The small molecule below binds the protein below.
Small molecule (SMILES): Nc1ccn([C@H]2C[C@H](O[P](=O)(O)OC[C@H]3O[C@@H](n4cnc5c(N)ncnc54)C[C@@H]3O)[C@@H](COP(=O)(O)O)O2)c(=O)n1

Binding-site contacts:
Ligand atom C5 contacts residue ARG91 of chain 45.A at 4.1 Å.
Ligand atom C5 contacts residue PRO203 of chain 45.A at 3.9 Å (hydrophobic).
Ligand atom C6 contacts residue PRO203 of chain 45.A at 4.0 Å (hydrophobic).
Ligand atom N1 contacts residue GLY422 of chain 45.A at 3.0 Å (h-bond).
Ligand atom N7 contacts residue ASN392 of chain 45.A at 4.2 Å.
Ligand atom C2 contacts residue PRO203 of chain 45.A at 3.9 Å (hydrophobic).
Ligand atom C6 contacts residue GLY422 of chain 45.A at 3.8 Å.
Ligand atom N6 contacts residue GLY420 of chain 45.A at 3.7 Å.
Ligand atom C6 contacts residue PRO203 of chain 45.A at 4.0 Å (hydrophobic).
Ligand atom C2' contacts residue HIS413 of chain 45.A at 3.8 Å.
Ligand atom N1 contacts residue VAL202 of chain 45.A at 3.6 Å.
Ligand atom N3 contacts residue PRO414 of chain 45.A at 4.2 Å.
Ligand atom C4 contacts residue ASP201 of chain 45.A at 3.7 Å.
Ligand atom N1 contacts residue PRO203 of chain 45.A at 4.1 Å.
Ligand atom N7 contacts residue SER415 of chain 45.A at 4.0 Å.
Ligand atom C1' contacts residue PRO203 of chain 45.A at 4.1 Å (hydrophobic).
Ligand atom C6 contacts residue SER415 of chain 45.A at 4.1 Å.
Ligand atom N6 contacts residue GLY422 of chain 45.A at 3.4 Å (h-bond).
Ligand atom C2 contacts residue VAL202 of chain 45.A at 4.2 Å (hydrophobic).
Ligand atom OP2 contacts residue ASP409 of chain 13.A at 3.2 Å (salt-bridge).
Ligand atom N7 contacts residue PRO203 of chain 45.A at 4.2 Å.
Ligand atom C5 contacts residue SER415 of chain 45.A at 4.1 Å.
Ligand atom N3 contacts residue ASP201 of chain 45.A at 4.1 Å.
Ligand atom N6 contacts residue PHE421 of chain 45.A at 3.9 Å.
Ligand atom C4 contacts residue VAL202 of chain 45.A at 3.7 Å (hydrophobic).
Ligand atom C8 contacts residue HIS413 of chain 45.A at 3.8 Å.
Ligand atom C5 contacts residue VAL202 of chain 45.A at 3.6 Å (hydrophobic).
Ligand atom N7 contacts residue HIS413 of chain 45.A at 4.1 Å.
Ligand atom C5 contacts residue PRO203 of chain 45.A at 4.0 Å (hydrophobic).
Ligand atom C2' contacts residue PRO414 of chain 45.A at 3.8 Å (hydrophobic).
Ligand atom C2 contacts residue GLY422 of chain 45.A at 3.3 Å.
Ligand atom N6 contacts residue SER415 of chain 45.A at 3.6 Å.
Ligand atom C4 contacts residue PRO203 of chain 45.A at 4.1 Å (hydrophobic).
Ligand atom C6 contacts residue VAL202 of chain 45.A at 4.2 Å (hydrophobic).
Ligand atom C2' contacts residue PRO203 of chain 45.A at 3.3 Å (hydrophobic).
Ligand atom C4 contacts residue PRO203 of chain 45.A at 4.2 Å (hydrophobic).
Ligand atom N1 contacts residue PRO203 of chain 45.A at 3.8 Å.
Ligand atom N4 contacts residue ASP201 of chain 45.A at 2.5 Å.
Ligand atom N4 contacts residue VAL202 of chain 45.A at 2.9 Å (h-bond).
Ligand atom C5 contacts residue ASP201 of chain 45.A at 4.1 Å.

Sequence of chain 13.A:
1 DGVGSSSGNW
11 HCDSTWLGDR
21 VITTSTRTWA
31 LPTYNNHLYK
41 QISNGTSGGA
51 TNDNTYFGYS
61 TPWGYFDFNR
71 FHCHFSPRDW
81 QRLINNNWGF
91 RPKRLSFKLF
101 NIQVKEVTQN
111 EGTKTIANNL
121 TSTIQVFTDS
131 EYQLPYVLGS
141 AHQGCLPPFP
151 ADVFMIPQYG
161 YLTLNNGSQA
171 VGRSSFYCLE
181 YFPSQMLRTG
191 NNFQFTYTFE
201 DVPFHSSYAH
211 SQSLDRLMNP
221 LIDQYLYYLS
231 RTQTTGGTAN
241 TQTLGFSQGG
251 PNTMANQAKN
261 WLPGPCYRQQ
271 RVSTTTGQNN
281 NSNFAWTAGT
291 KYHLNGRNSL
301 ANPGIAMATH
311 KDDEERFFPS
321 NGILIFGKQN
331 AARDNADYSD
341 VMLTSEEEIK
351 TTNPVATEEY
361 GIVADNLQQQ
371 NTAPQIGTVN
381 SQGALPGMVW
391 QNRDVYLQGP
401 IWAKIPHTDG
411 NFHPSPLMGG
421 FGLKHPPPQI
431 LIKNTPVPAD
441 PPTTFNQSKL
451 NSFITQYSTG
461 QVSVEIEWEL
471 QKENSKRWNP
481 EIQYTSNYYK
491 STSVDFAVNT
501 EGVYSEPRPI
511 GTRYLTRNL

Sequence of chain 45.A:
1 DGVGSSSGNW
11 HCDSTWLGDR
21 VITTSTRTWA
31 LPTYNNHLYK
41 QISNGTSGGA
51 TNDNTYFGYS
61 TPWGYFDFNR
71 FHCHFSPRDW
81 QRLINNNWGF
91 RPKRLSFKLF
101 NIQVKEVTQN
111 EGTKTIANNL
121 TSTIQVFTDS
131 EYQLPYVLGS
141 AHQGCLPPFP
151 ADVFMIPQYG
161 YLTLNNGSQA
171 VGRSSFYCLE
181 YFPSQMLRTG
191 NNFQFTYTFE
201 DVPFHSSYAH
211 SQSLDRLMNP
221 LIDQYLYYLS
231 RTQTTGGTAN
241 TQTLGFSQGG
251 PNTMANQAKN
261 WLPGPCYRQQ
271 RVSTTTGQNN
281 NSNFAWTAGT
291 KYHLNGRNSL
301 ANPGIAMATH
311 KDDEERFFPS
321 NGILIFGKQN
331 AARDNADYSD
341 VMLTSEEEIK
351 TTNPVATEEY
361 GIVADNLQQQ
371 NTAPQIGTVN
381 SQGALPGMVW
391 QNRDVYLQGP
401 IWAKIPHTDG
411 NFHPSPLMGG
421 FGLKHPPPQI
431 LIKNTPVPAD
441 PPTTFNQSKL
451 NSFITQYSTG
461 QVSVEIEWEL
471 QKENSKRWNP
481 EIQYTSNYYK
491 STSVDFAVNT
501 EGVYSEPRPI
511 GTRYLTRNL